Sequence of chain 1.F:
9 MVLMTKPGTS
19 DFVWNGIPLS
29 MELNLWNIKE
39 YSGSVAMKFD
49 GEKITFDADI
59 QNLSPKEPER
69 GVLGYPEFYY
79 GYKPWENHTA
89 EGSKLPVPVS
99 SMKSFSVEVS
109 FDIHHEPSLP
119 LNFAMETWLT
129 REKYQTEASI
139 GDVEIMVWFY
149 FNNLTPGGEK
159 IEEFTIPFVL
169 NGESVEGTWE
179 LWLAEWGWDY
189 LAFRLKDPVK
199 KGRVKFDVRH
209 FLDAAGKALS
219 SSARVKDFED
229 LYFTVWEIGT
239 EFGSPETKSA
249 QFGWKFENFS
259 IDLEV

A small-molecule ligand and the protein it binds are described below.
Small molecule (SMILES): OC[C@H]1O[C@@H](O[C@H]2[C@H](O)[C@@H](O)[C@H](O)O[C@@H]2CO)[C@H](O)[C@@H](O)[C@@H]1O

Binding-site contacts:
Ligand atom O1 contacts residue GLU239 of chain 1.F at 3.9 Å.
Ligand atom C3 contacts residue LYS81 of chain 1.F at 3.8 Å.
Ligand atom C1 contacts residue TRP34 of chain 1.F at 3.6 Å (hydrophobic).
Ligand atom O4 contacts residue TRP126 of chain 1.F at 3.8 Å.
Ligand atom C5 contacts residue TRP34 of chain 1.F at 3.8 Å (hydrophobic).
Ligand atom C5 contacts residue GLU142 of chain 1.F at 3.5 Å.
Ligand atom C3 contacts residue ARG68 of chain 1.F at 3.8 Å.
Ligand atom C6 contacts residue TYR73 of chain 1.F at 3.6 Å (hydrophobic).
Ligand atom O3 contacts residue TRP186 of chain 1.F at 3.7 Å.
Ligand atom O2 contacts residue TRP186 of chain 1.F at 3.8 Å.
Ligand atom C2 contacts residue LYS81 of chain 1.F at 3.8 Å.
Ligand atom O6 contacts residue TYR73 of chain 1.F at 3.4 Å.
Ligand atom C2 contacts residue GLU142 of chain 1.F at 3.4 Å.
Ligand atom O2 contacts residue GLU142 of chain 1.F at 2.9 Å (salt-bridge).
Ligand atom O3 contacts residue ASN32 of chain 1.F at 3.7 Å.
Ligand atom O3 contacts residue LYS81 of chain 1.F at 2.8 Å (salt-bridge).
Ligand atom O6 contacts residue GLU239 of chain 1.F at 3.1 Å (salt-bridge).
Ligand atom O5 contacts residue GLU142 of chain 1.F at 3.7 Å.
Ligand atom C6 contacts residue TRP83 of chain 1.F at 3.6 Å (hydrophobic).
Ligand atom C4 contacts residue GLU142 of chain 1.F at 3.9 Å.
Ligand atom C3 contacts residue TRP126 of chain 1.F at 3.9 Å (hydrophobic).
Ligand atom O6 contacts residue ARG68 of chain 1.F at 3.0 Å (salt-bridge).
Ligand atom C4 contacts residue TRP34 of chain 1.F at 3.5 Å (hydrophobic).
Ligand atom C4 contacts residue TRP83 of chain 1.F at 3.8 Å (hydrophobic).
Ligand atom C2 contacts residue ARG68 of chain 1.F at 3.2 Å.
Ligand atom O2 contacts residue ARG68 of chain 1.F at 2.9 Å (salt-bridge).
Ligand atom C5 contacts residue GLU239 of chain 1.F at 3.8 Å.
Ligand atom O5 contacts residue GLU239 of chain 1.F at 3.0 Å (salt-bridge).
Ligand atom C3 contacts residue GLU142 of chain 1.F at 3.2 Å.
Ligand atom C6 contacts residue GLU239 of chain 1.F at 3.5 Å.
Ligand atom C3 contacts residue TRP34 of chain 1.F at 3.9 Å (hydrophobic).
Ligand atom C6 contacts residue TRP34 of chain 1.F at 3.9 Å (hydrophobic).
Ligand atom O3 contacts residue TRP126 of chain 1.F at 3.8 Å.
Ligand atom C1 contacts residue GLU142 of chain 1.F at 3.0 Å.
Ligand atom O6 contacts residue TRP34 of chain 1.F at 2.8 Å (h-bond).
Ligand atom O3 contacts residue GLU84 of chain 1.F at 3.9 Å.
Ligand atom O2 contacts residue LYS81 of chain 1.F at 3.1 Å (salt-bridge).
Ligand atom O2 contacts residue ASN32 of chain 1.F at 3.2 Å (h-bond).
Ligand atom O1 contacts residue TYR188 of chain 1.F at 3.6 Å.
Ligand atom O3 contacts residue ARG68 of chain 1.F at 3.1 Å (salt-bridge).